Sequence of chain 1.B:
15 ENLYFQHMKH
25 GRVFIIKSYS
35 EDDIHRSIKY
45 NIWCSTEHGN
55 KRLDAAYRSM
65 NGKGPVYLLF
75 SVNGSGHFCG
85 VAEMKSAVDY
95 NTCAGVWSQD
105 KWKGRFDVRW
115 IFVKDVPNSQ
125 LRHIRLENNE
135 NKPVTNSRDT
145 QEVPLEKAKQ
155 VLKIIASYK

Binding-site contacts:
Ligand atom C02 contacts residue ASP37 of chain 1.B at 3.5 Å.
Ligand atom C01 contacts residue TRP106 of chain 1.B at 3.5 Å (hydrophobic).
Ligand atom O07 contacts residue TYR33 of chain 1.B at 2.8 Å (h-bond).
Ligand atom N11 contacts residue TRP47 of chain 1.B at 3.5 Å.
Ligand atom O10 contacts residue TRP106 of chain 1.B at 3.6 Å.
Ligand atom O10 contacts residue CYS48 of chain 1.B at 3.9 Å.
Ligand atom C06 contacts residue TRP106 of chain 1.B at 3.6 Å (hydrophobic).
Ligand atom N05 contacts residue ASP37 of chain 1.B at 2.7 Å (salt-bridge).
Ligand atom C04 contacts residue TRP47 of chain 1.B at 4.0 Å (hydrophobic).
Ligand atom C03 contacts residue TRP47 of chain 1.B at 3.4 Å (hydrophobic).
Ligand atom N05 contacts residue SER32 of chain 1.B at 3.0 Å (h-bond).
Ligand atom C01 contacts residue TRP101 of chain 1.B at 3.6 Å (hydrophobic).
Ligand atom O07 contacts residue TRP106 of chain 1.B at 4.1 Å.
Ligand atom O10 contacts residue THR50 of chain 1.B at 3.5 Å (h-bond).
Ligand atom C04 contacts residue SER32 of chain 1.B at 3.5 Å.
Ligand atom C02 contacts residue TRP47 of chain 1.B at 3.5 Å (hydrophobic).
Ligand atom C06 contacts residue TYR33 of chain 1.B at 3.8 Å (hydrophobic).
Ligand atom N05 contacts residue TYR33 of chain 1.B at 4.1 Å.
Ligand atom C06 contacts residue LYS31 of chain 1.B at 3.9 Å.
Ligand atom C04 contacts residue TRP106 of chain 1.B at 3.6 Å (hydrophobic).
Ligand atom N11 contacts residue TRP106 of chain 1.B at 3.7 Å.
Ligand atom C03 contacts residue CYS48 of chain 1.B at 3.5 Å (hydrophobic).
Ligand atom C01 contacts residue CYS48 of chain 1.B at 3.3 Å (hydrophobic).
Ligand atom C04 contacts residue ASP37 of chain 1.B at 3.8 Å.
Ligand atom N05 contacts residue SER34 of chain 1.B at 3.8 Å.
Ligand atom C02 contacts residue CYS48 of chain 1.B at 3.4 Å (hydrophobic).
Ligand atom C06 contacts residue SER32 of chain 1.B at 3.7 Å.
Ligand atom N08 contacts residue TRP106 of chain 1.B at 3.3 Å.
Ligand atom C09 contacts residue SER49 of chain 1.B at 4.0 Å.
Ligand atom C01 contacts residue ASP37 of chain 1.B at 3.8 Å.
Ligand atom O10 contacts residue ASP143 of chain 1.B at 3.3 Å (salt-bridge).
Ligand atom O10 contacts residue SER49 of chain 1.B at 3.3 Å.
Ligand atom N11 contacts residue CYS48 of chain 1.B at 2.7 Å (h-bond).
Ligand atom O07 contacts residue SER32 of chain 1.B at 3.3 Å.
Ligand atom N08 contacts residue LYS31 of chain 1.B at 3.4 Å (salt-bridge).
Ligand atom C09 contacts residue CYS48 of chain 1.B at 3.8 Å (hydrophobic).
Ligand atom C03 contacts residue TRP106 of chain 1.B at 3.8 Å (hydrophobic).
Ligand atom C09 contacts residue TRP106 of chain 1.B at 3.4 Å (hydrophobic).
Ligand atom N11 contacts residue SER49 of chain 1.B at 4.0 Å.
Ligand atom O07 contacts residue LYS31 of chain 1.B at 3.9 Å.

A small-molecule ligand and the protein it binds are described below.
Small molecule (SMILES): CCc1[nH]c(=O)[nH]c(=O)c1N